Sequence of chain 1.B:
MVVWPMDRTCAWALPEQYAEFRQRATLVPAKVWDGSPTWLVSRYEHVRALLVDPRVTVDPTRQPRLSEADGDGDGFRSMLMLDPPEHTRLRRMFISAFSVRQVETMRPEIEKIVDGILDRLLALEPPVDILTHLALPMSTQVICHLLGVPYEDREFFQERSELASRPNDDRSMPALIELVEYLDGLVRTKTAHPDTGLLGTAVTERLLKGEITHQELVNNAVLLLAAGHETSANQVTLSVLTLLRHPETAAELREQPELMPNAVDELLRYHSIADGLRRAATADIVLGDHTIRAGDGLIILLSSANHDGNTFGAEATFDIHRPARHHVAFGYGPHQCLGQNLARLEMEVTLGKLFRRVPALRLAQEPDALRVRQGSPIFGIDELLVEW

This protein binds this small molecule.
Small molecule (SMILES): CC[C@H]1OC(=O)/C=C/[C@H](C)[C@@H](O[C@@H]2O[C@H](C)C[C@H](N(C)C)[C@H]2O)[C@@H](C)C[C@@H](C)[C@H](O)/C=C/C=C/[C@@H]1C

Binding-site contacts:
Ligand atom C13 contacts residue ALA184 of chain 1.B at 3.7 Å (hydrophobic).
Ligand atom C9 contacts residue SER185 of chain 1.B at 3.8 Å.
Ligand atom C13 contacts residue SER185 of chain 1.B at 4.0 Å.
Ligand atom C12 contacts residue ALA246 of chain 1.B at 3.8 Å (hydrophobic).
Ligand atom C12 contacts residue LEU199 of chain 1.B at 4.0 Å (hydrophobic).
Ligand atom O3 contacts residue ALA184 of chain 1.B at 3.0 Å (h-bond).
Ligand atom C25 contacts residue ALA184 of chain 1.B at 3.9 Å (hydrophobic).
Ligand atom O4 contacts residue LEU196 of chain 1.B at 3.9 Å.
Ligand atom C12 contacts residue ALA184 of chain 1.B at 4.0 Å (hydrophobic).
Ligand atom C23 contacts residue SER192 of chain 1.B at 3.1 Å.
Ligand atom N1 contacts residue SER192 of chain 1.B at 2.9 Å (h-bond).
Ligand atom C20 contacts residue GLY91 of chain 1.B at 3.5 Å.
Ligand atom C20 contacts residue GLY93 of chain 1.B at 4.0 Å.
Ligand atom C26 contacts residue PRO187 of chain 1.B at 4.0 Å (hydrophobic).
Ligand atom O2 contacts residue LEU243 of chain 1.B at 3.5 Å.
Ligand atom C22 contacts residue SER192 of chain 1.B at 3.2 Å.
Ligand atom C22 contacts residue MET193 of chain 1.B at 3.5 Å (hydrophobic).
Ligand atom C3 contacts residue ALA294 of chain 1.B at 3.8 Å (hydrophobic).
Ligand atom C17 contacts residue ALA184 of chain 1.B at 3.8 Å (hydrophobic).
Ligand atom C18 contacts residue GLY91 of chain 1.B at 3.9 Å.
Ligand atom C25 contacts residue SER185 of chain 1.B at 3.9 Å.
Ligand atom O6 contacts residue LEU100 of chain 1.B at 3.1 Å.
Ligand atom C8 contacts residue LEU243 of chain 1.B at 4.0 Å (hydrophobic).
Ligand atom C6 contacts residue ALA247 of chain 1.B at 3.8 Å (hydrophobic).
Ligand atom C24 contacts residue ALA184 of chain 1.B at 3.5 Å (hydrophobic).
Ligand atom C23 contacts residue ALA89 of chain 1.B at 3.1 Å (hydrophobic).
Ligand atom C12 contacts residue VAL242 of chain 1.B at 3.9 Å (hydrophobic).
Ligand atom O5 contacts residue SER192 of chain 1.B at 3.5 Å (h-bond).
Ligand atom O5 contacts residue ALA184 of chain 1.B at 2.7 Å (h-bond).
Ligand atom C5 contacts residue HEM1 of chain 1.J at 3.6 Å.
Ligand atom C23 contacts residue GLY91 of chain 1.B at 3.8 Å.
Ligand atom C3 contacts residue PRO397 of chain 1.B at 4.0 Å (hydrophobic).
Ligand atom C23 contacts residue PRO187 of chain 1.B at 3.3 Å (hydrophobic).
Ligand atom O5 contacts residue PRO187 of chain 1.B at 3.4 Å.
Ligand atom C15 contacts residue PHE96 of chain 1.B at 3.9 Å (hydrophobic).
Ligand atom C19 contacts residue ASP92 of chain 1.B at 3.7 Å.
Ligand atom C19 contacts residue GLY91 of chain 1.B at 3.8 Å.
Ligand atom C19 contacts residue GLY93 of chain 1.B at 3.9 Å.
Ligand atom C9 contacts residue ALA246 of chain 1.B at 3.9 Å (hydrophobic).
Ligand atom C3 contacts residue LEU297 of chain 1.B at 4.0 Å (hydrophobic).